Binding-site contacts:
Ligand atom O24 contacts residue GLY106 of chain 1.B at 3.6 Å (h-bond).
Ligand atom C13 contacts residue ALA49 of chain 1.B at 3.6 Å (hydrophobic).
Ligand atom C6 contacts residue ALA49 of chain 1.B at 3.8 Å (hydrophobic).
Ligand atom C26 contacts residue TYR102 of chain 1.B at 3.2 Å (hydrophobic).
Ligand atom C9 contacts residue LYS51 of chain 1.B at 3.5 Å.
Ligand atom C11 contacts residue TYR100 of chain 1.B at 3.7 Å (hydrophobic).
Ligand atom C9 contacts residue VAL38 of chain 1.B at 3.4 Å (hydrophobic).
Ligand atom C1 contacts residue ALA49 of chain 1.B at 3.6 Å (hydrophobic).
Ligand atom C6 contacts residue LEU156 of chain 1.B at 3.7 Å (hydrophobic).
Ligand atom C12 contacts residue TYR100 of chain 1.B at 3.4 Å (hydrophobic).
Ligand atom C21 contacts residue MET103 of chain 1.B at 3.3 Å (hydrophobic).
Ligand atom C5 contacts residue VAL84 of chain 1.B at 3.9 Å (hydrophobic).
Ligand atom O24 contacts residue TYR102 of chain 1.B at 3.6 Å.
Ligand atom C15 contacts residue GLY106 of chain 1.B at 3.9 Å.
Ligand atom O24 contacts residue MET103 of chain 1.B at 3.3 Å (h-bond).
Ligand atom C11 contacts residue LYS51 of chain 1.B at 3.9 Å.
Ligand atom C26 contacts residue PRO104 of chain 1.B at 3.1 Å (hydrophobic).
Ligand atom C5 contacts residue TYR100 of chain 1.B at 3.3 Å (hydrophobic).
Ligand atom C21 contacts residue MET30 of chain 1.B at 3.9 Å (hydrophobic).
Ligand atom N14 contacts residue LEU156 of chain 1.B at 3.7 Å.
Ligand atom C11 contacts residue ASP167 of chain 1.B at 3.7 Å.
Ligand atom C20 contacts residue GLY106 of chain 1.B at 3.4 Å.
Ligand atom C21 contacts residue GLY106 of chain 1.B at 3.5 Å.
Ligand atom O16 contacts residue MET103 of chain 1.B at 2.9 Å (h-bond).
Ligand atom C27 contacts residue PRO104 of chain 1.B at 2.9 Å (hydrophobic).
Ligand atom N10 contacts residue ASP167 of chain 1.B at 3.2 Å (salt-bridge).
Ligand atom C3 contacts residue LEU156 of chain 1.B at 3.7 Å (hydrophobic).
Ligand atom N2 contacts residue LEU156 of chain 1.B at 3.3 Å.
Ligand atom N10 contacts residue LYS51 of chain 1.B at 3.2 Å (salt-bridge).
Ligand atom C29 contacts residue ARG111 of chain 1.B at 3.5 Å.
Ligand atom C5 contacts residue VAL101 of chain 1.B at 3.6 Å (hydrophobic).
Ligand atom C8 contacts residue VAL38 of chain 1.B at 3.5 Å (hydrophobic).
Ligand atom C4 contacts residue TYR100 of chain 1.B at 3.2 Å (hydrophobic).
Ligand atom C19 contacts residue GLY106 of chain 1.B at 3.6 Å.
Ligand atom C13 contacts residue LEU156 of chain 1.B at 3.6 Å (hydrophobic).
Ligand atom O16 contacts residue ALA49 of chain 1.B at 3.6 Å.
Ligand atom C1 contacts residue LEU156 of chain 1.B at 3.3 Å (hydrophobic).
Ligand atom C6 contacts residue VAL101 of chain 1.B at 3.2 Å (hydrophobic).
Ligand atom C20 contacts residue MET103 of chain 1.B at 3.6 Å (hydrophobic).
Ligand atom C6 contacts residue MET103 of chain 1.B at 3.7 Å (hydrophobic).

Sequence of chain 1.B:
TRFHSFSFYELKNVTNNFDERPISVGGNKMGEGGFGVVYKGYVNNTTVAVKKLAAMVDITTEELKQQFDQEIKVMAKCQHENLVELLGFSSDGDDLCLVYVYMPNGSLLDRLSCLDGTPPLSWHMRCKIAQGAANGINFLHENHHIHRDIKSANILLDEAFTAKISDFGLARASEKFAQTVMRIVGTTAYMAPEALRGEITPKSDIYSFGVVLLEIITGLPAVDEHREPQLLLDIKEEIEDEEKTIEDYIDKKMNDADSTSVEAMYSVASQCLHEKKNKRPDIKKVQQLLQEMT

A protein and the small-molecule ligand that binds it are described below.
Small molecule (SMILES): O=C(Nc1ccc2nc(N3CCOCC3)oc2c1)c1cccc(-c2ccncc2)n1